Binding-site contacts:
Ligand atom C4 contacts residue ASP161 of chain 2.E at 4.0 Å.
Ligand atom C2 contacts residue MET151 of chain 2.E at 4.2 Å (hydrophobic).
Ligand atom O7 contacts residue ASN154 of chain 2.E at 4.2 Å.
Ligand atom C2 contacts residue ASN154 of chain 2.E at 2.4 Å.
Ligand atom O7 contacts residue HIS148 of chain 2.E at 3.6 Å (h-bond).
Ligand atom C7 contacts residue ASN154 of chain 2.E at 3.7 Å.
Ligand atom N2 contacts residue GLY150 of chain 2.E at 3.4 Å (h-bond).
Ligand atom C5 contacts residue MET151 of chain 2.E at 3.9 Å (hydrophobic).
Ligand atom O5 contacts residue ASN154 of chain 2.E at 2.3 Å (h-bond).
Ligand atom C8 contacts residue ASN157 of chain 2.E at 3.6 Å.
Ligand atom C7 contacts residue GLY150 of chain 2.E at 3.0 Å.
Ligand atom C1 contacts residue ASN154 of chain 2.E at 1.4 Å.
Ligand atom C2 contacts residue GLY150 of chain 2.E at 3.7 Å.
Ligand atom C6 contacts residue THR156 of chain 2.E at 3.9 Å.
Ligand atom O7 contacts residue GLY150 of chain 2.E at 2.9 Å (h-bond).
Ligand atom C6 contacts residue ASP161 of chain 2.E at 3.6 Å.
Ligand atom C5 contacts residue ASN154 of chain 2.E at 3.6 Å.
Ligand atom O4 contacts residue ASP161 of chain 2.E at 4.0 Å.
Ligand atom C1 contacts residue GLY150 of chain 2.E at 4.0 Å.
Ligand atom N2 contacts residue ASN154 of chain 2.E at 2.9 Å (h-bond).
Ligand atom C8 contacts residue GLY150 of chain 2.E at 3.7 Å.
Ligand atom O6 contacts residue MET151 of chain 2.E at 4.3 Å.
Ligand atom O5 contacts residue MET151 of chain 2.E at 3.9 Å.
Ligand atom C3 contacts residue MET151 of chain 2.E at 4.0 Å (hydrophobic).
Ligand atom C5 contacts residue THR156 of chain 2.E at 3.8 Å.
Ligand atom O5 contacts residue THR156 of chain 2.E at 3.8 Å.
Ligand atom C6 contacts residue ASN157 of chain 2.E at 3.3 Å.
Ligand atom O5 contacts residue THR156 of chain 2.E at 3.8 Å.
Ligand atom O6 contacts residue HIS148 of chain 2.E at 3.8 Å.
Ligand atom C4 contacts residue ASN154 of chain 2.E at 4.2 Å.
Ligand atom C5 contacts residue ASP161 of chain 2.E at 4.5 Å.
Ligand atom C3 contacts residue ASN154 of chain 2.E at 3.8 Å.
Ligand atom C1 contacts residue THR156 of chain 2.E at 4.0 Å.
Ligand atom C6 contacts residue THR156 of chain 2.E at 3.6 Å.
Ligand atom C5 contacts residue THR156 of chain 2.E at 3.8 Å.
Ligand atom C4 contacts residue MET151 of chain 2.E at 3.9 Å (hydrophobic).
Ligand atom C1 contacts residue MET151 of chain 2.E at 4.2 Å (hydrophobic).
Ligand atom O5 contacts residue ASN157 of chain 2.E at 4.0 Å.
Ligand atom O6 contacts residue THR156 of chain 2.E at 4.4 Å.

A small-molecule ligand and the protein it binds are described below.
Small molecule (SMILES): CC(=O)N[C@H]1[C@H](O[C@H]2[C@H](O)[C@@H](NC(C)=O)CO[C@@H]2CO[C@@H]2O[C@@H](C)[C@@H](O)[C@@H](O)[C@@H]2O)O[C@H](CO)[C@@H](O)[C@@H]1O

Sequence of chain 2.E:
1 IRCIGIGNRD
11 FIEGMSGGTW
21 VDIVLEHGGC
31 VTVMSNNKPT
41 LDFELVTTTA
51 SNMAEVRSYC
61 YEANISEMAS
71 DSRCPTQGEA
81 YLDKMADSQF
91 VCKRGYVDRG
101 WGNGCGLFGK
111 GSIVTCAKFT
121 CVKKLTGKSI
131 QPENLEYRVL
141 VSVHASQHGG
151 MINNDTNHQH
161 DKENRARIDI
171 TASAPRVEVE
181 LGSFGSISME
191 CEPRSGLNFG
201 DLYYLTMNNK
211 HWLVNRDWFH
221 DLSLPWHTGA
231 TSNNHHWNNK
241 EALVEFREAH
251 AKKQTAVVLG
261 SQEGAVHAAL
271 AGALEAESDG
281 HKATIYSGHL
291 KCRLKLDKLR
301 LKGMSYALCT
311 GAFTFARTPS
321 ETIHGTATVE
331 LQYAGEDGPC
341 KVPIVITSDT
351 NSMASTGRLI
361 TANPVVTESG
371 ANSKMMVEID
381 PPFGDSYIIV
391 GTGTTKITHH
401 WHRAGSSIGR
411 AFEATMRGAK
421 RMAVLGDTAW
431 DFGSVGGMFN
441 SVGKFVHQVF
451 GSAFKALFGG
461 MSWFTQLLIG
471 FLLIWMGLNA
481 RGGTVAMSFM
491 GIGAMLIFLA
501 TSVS